Sequence of chain 1.B:
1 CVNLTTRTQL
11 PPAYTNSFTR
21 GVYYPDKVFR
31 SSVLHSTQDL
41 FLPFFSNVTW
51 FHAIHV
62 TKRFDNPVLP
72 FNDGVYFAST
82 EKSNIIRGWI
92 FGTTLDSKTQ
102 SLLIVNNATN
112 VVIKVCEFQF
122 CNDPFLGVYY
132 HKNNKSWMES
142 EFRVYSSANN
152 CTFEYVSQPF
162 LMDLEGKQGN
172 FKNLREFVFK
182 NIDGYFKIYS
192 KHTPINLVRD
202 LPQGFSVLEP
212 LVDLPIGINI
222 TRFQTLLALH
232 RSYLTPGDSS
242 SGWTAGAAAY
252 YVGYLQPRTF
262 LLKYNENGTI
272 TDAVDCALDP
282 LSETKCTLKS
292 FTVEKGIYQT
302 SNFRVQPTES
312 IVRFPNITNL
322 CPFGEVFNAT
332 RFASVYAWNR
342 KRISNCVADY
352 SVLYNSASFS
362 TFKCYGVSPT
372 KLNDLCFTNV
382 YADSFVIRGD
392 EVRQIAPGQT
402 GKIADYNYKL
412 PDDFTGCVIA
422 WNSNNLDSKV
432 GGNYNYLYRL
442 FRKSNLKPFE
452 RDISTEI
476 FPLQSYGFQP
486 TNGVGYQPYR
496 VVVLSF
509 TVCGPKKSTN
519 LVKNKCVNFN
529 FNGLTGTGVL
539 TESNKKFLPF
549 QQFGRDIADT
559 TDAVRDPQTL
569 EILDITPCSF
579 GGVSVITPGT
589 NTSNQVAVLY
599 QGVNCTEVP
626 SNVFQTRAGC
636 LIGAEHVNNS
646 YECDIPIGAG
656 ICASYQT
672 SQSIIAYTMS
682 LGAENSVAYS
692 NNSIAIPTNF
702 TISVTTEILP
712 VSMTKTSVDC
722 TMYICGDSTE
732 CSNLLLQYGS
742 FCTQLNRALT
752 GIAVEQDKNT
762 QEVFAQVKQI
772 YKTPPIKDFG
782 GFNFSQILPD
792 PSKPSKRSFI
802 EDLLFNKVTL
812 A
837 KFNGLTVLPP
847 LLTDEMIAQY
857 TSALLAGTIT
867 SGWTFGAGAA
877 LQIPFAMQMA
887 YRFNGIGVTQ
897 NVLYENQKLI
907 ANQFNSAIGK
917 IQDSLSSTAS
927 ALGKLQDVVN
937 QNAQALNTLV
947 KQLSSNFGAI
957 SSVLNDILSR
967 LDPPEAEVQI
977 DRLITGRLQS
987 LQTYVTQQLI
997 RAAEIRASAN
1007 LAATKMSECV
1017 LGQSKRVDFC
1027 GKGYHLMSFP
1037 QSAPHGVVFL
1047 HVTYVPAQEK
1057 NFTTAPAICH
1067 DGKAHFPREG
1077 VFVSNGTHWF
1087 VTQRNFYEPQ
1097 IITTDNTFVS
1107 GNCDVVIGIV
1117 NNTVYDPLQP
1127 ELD

The protein below binds the small molecule below.
Small molecule (SMILES): CC(=O)N[C@@H]1[C@@H](O)[C@H](O)[C@@H](CO)O[C@H]1O

Sequence of chain 1.C:
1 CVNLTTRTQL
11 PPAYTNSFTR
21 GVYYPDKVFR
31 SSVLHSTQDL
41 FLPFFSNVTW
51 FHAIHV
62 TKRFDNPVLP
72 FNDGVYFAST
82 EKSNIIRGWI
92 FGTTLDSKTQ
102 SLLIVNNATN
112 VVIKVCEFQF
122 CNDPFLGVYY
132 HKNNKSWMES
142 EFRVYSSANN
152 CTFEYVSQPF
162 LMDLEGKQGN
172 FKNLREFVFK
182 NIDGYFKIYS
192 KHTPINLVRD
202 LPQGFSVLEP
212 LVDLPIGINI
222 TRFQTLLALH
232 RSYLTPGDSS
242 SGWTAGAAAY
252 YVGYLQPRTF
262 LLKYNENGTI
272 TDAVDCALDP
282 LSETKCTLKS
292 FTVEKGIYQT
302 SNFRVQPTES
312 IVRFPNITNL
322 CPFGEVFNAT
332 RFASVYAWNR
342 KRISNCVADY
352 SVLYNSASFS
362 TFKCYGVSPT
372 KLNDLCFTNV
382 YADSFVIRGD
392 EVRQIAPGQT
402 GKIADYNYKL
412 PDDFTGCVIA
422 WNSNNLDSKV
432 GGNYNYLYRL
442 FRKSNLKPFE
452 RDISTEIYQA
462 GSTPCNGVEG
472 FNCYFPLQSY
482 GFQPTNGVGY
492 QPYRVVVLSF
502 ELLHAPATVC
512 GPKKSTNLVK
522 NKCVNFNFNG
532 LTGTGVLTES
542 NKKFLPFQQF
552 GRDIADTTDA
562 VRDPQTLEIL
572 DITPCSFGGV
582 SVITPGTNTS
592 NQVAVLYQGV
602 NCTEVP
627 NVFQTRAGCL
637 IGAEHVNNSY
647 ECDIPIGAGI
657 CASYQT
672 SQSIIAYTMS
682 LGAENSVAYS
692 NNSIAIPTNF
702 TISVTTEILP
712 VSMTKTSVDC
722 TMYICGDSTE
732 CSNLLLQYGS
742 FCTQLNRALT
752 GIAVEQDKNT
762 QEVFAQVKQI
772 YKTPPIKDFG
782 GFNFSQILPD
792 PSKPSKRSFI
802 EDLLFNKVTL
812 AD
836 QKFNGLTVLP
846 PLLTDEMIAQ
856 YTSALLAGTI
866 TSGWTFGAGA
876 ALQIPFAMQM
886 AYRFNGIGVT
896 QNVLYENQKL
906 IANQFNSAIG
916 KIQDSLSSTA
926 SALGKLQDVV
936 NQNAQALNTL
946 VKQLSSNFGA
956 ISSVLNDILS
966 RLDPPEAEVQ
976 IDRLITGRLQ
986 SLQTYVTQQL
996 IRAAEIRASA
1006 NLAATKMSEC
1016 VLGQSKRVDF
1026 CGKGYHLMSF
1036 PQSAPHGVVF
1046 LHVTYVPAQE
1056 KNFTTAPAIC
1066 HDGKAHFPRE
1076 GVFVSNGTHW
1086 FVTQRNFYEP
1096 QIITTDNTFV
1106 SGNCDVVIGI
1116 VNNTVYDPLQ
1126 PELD

Binding-site contacts:
Ligand atom C4 contacts residue ASN1057 of chain 1.B at 3.8 Å.
Ligand atom N2 contacts residue ASN1057 of chain 1.B at 3.5 Å (h-bond).
Ligand atom C7 contacts residue ASN1057 of chain 1.B at 3.9 Å.
Ligand atom C8 contacts residue GLN878 of chain 1.C at 4.5 Å.
Ligand atom C1 contacts residue ASN1057 of chain 1.B at 1.4 Å.
Ligand atom C5 contacts residue ASN1057 of chain 1.B at 3.6 Å.
Ligand atom O7 contacts residue ASN1057 of chain 1.B at 4.1 Å.
Ligand atom O3 contacts residue ASN1057 of chain 1.B at 3.5 Å (h-bond).
Ligand atom O5 contacts residue ASN1057 of chain 1.B at 2.4 Å (h-bond).
Ligand atom C2 contacts residue ASN1057 of chain 1.B at 2.5 Å.
Ligand atom C3 contacts residue ASN1057 of chain 1.B at 3.4 Å.